Binding-site contacts:
Ligand atom C1 contacts residue ASN57 of chain 1.B at 4.4 Å.
Ligand atom O5 contacts residue ASN56 of chain 1.B at 2.4 Å (h-bond).
Ligand atom N2 contacts residue ASN56 of chain 1.B at 2.9 Å (h-bond).
Ligand atom C4 contacts residue ASN56 of chain 1.B at 4.2 Å.
Ligand atom O5 contacts residue ASN57 of chain 1.B at 3.4 Å (h-bond).
Ligand atom C8 contacts residue ASN56 of chain 1.B at 4.5 Å.
Ligand atom O7 contacts residue ASN56 of chain 1.B at 3.5 Å (h-bond).
Ligand atom C5 contacts residue ASN56 of chain 1.B at 3.7 Å.
Ligand atom C5 contacts residue ASN57 of chain 1.B at 3.9 Å.
Ligand atom N2 contacts residue GLN52 of chain 1.B at 4.3 Å.
Ligand atom C1 contacts residue ASN56 of chain 1.B at 1.4 Å.
Ligand atom C8 contacts residue GLN52 of chain 1.B at 3.8 Å.
Ligand atom C2 contacts residue ASN56 of chain 1.B at 2.5 Å.
Ligand atom C6 contacts residue ASN57 of chain 1.B at 3.5 Å.
Ligand atom C7 contacts residue ASN56 of chain 1.B at 3.4 Å.
Ligand atom C3 contacts residue ASN56 of chain 1.B at 3.8 Å.

Sequence of chain 1.B:
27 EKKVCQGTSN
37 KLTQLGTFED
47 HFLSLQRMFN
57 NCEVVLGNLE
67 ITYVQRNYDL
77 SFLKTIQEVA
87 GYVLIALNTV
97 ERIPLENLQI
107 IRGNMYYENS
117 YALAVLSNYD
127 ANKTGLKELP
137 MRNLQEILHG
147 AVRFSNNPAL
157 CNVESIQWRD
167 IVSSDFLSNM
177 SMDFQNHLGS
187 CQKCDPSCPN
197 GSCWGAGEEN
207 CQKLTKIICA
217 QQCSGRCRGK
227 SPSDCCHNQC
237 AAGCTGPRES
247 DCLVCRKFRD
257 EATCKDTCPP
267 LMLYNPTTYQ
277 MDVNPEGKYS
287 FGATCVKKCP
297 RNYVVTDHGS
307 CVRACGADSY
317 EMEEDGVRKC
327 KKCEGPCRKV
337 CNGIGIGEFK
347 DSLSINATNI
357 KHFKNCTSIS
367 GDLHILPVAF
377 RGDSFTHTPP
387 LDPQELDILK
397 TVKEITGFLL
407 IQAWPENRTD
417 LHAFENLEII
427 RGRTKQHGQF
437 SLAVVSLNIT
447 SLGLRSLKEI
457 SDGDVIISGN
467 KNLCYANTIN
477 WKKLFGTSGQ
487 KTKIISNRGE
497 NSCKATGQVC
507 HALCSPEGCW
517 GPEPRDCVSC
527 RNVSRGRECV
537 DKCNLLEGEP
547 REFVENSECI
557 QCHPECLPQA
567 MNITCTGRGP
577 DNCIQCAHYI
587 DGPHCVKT

The small molecule below binds the protein below.
Small molecule (SMILES): CC(=O)N[C@@H]1[C@@H](O)[C@H](O)[C@@H](CO)O[C@H]1O